The small molecule below binds the protein below.
Small molecule (SMILES): Cn1cc(-c2ccc([C@@H](NC(=O)C(C)(C)C)C(=O)NO)cc2)cn1

Sequence of chain 1.F:
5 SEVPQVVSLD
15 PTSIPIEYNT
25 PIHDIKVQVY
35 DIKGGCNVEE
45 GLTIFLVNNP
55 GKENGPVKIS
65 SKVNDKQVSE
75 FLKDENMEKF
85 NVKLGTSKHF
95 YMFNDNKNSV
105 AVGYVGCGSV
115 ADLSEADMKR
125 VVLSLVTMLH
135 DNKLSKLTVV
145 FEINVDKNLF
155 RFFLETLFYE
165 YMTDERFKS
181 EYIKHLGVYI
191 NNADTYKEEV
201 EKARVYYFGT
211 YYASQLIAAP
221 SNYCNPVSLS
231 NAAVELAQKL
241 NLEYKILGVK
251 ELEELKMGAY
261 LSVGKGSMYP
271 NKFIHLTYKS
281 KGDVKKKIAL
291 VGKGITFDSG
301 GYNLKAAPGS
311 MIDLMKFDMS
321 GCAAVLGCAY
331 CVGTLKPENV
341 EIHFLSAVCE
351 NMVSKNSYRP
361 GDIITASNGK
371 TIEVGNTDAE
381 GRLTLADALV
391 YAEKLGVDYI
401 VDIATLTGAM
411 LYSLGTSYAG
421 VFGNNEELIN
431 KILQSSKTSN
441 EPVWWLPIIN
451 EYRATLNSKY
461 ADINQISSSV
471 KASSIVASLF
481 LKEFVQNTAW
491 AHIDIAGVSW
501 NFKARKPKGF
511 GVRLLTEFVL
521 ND

Binding-site contacts:
Ligand atom CAJ contacts residue LYS305 of chain 1.F at 3.6 Å.
Ligand atom CAK contacts residue THR407 of chain 1.F at 3.8 Å.
Ligand atom CAS contacts residue GLY408 of chain 1.F at 3.7 Å.
Ligand atom OAG contacts residue ASP378 of chain 1.F at 2.9 Å (salt-bridge).
Ligand atom NAW contacts residue LEU411 of chain 1.F at 3.7 Å.
Ligand atom OAG contacts residue ZN1 of chain 1.AB at 2.2 Å.
Ligand atom CAK contacts residue GLY408 of chain 1.F at 3.4 Å.
Ligand atom OAG contacts residue GLU380 of chain 1.F at 2.6 Å (salt-bridge).
Ligand atom OAF contacts residue THR407 of chain 1.F at 3.4 Å.
Ligand atom C contacts residue ZN1 of chain 1.AB at 2.9 Å.
Ligand atom O contacts residue ASP298 of chain 1.F at 2.9 Å (salt-bridge).
Ligand atom CAK contacts residue LEU406 of chain 1.F at 3.6 Å (hydrophobic).
Ligand atom OAF contacts residue GLY408 of chain 1.F at 3.2 Å (h-bond).
Ligand atom C contacts residue LEU406 of chain 1.F at 3.6 Å (hydrophobic).
Ligand atom OAG contacts residue ASP298 of chain 1.F at 3.2 Å (salt-bridge).
Ligand atom CA contacts residue LEU406 of chain 1.F at 3.2 Å (hydrophobic).
Ligand atom NAO contacts residue LYS293 of chain 1.F at 3.5 Å (salt-bridge).
Ligand atom O contacts residue ASP378 of chain 1.F at 3.0 Å (salt-bridge).
Ligand atom CAM contacts residue ALA496 of chain 1.F at 3.5 Å (hydrophobic).
Ligand atom O contacts residue ZN1 of chain 1.BB at 3.5 Å.
Ligand atom NAN contacts residue LEU411 of chain 1.F at 3.7 Å.
Ligand atom CAA contacts residue PHE502 of chain 1.F at 3.7 Å (hydrophobic).
Ligand atom OAG contacts residue CO31 of chain 1.CB at 2.7 Å (h-bond).
Ligand atom C contacts residue ASP298 of chain 1.F at 3.8 Å.
Ligand atom NAO contacts residue ZN1 of chain 1.BB at 3.0 Å.
Ligand atom OAG contacts residue LYS293 of chain 1.F at 3.0 Å (salt-bridge).
Ligand atom OAG contacts residue ZN1 of chain 1.BB at 2.0 Å.
Ligand atom O contacts residue ZN1 of chain 1.AB at 2.4 Å.
Ligand atom C contacts residue ZN1 of chain 1.BB at 3.5 Å.
Ligand atom CAU contacts residue GLY408 of chain 1.F at 3.6 Å.
Ligand atom NAO contacts residue ZN1 of chain 1.AB at 2.9 Å.
Ligand atom CAI contacts residue GLY408 of chain 1.F at 3.7 Å.
Ligand atom NAO contacts residue LEU406 of chain 1.F at 3.1 Å (h-bond).
Ligand atom CAA contacts residue ALA496 of chain 1.F at 3.4 Å (hydrophobic).
Ligand atom O contacts residue LYS305 of chain 1.F at 3.0 Å (salt-bridge).
Ligand atom OAF contacts residue LEU406 of chain 1.F at 3.8 Å.
Ligand atom C contacts residue ASP378 of chain 1.F at 3.2 Å.
Ligand atom NAO contacts residue ASP378 of chain 1.F at 3.1 Å (salt-bridge).
Ligand atom NAO contacts residue CO31 of chain 1.CB at 2.8 Å (h-bond).
Ligand atom CAM contacts residue PHE317 of chain 1.F at 3.7 Å (hydrophobic).